This small molecule binds to this protein.
Small molecule (SMILES): COc1cccc(CNC(=O)c2ccc3c(c2)OCc2cnccc2-3)c1

Binding-site contacts:
Ligand atom C10 contacts residue LEU203 of chain 1.F at 3.8 Å (hydrophobic).
Ligand atom C6 contacts residue GLY86 of chain 1.F at 3.5 Å.
Ligand atom C4 contacts residue LYS103 of chain 1.F at 3.8 Å.
Ligand atom C8 contacts residue MES1 of chain 1.U at 3.1 Å.
Ligand atom C9 contacts residue MET154 of chain 1.F at 3.6 Å (hydrophobic).
Ligand atom O3 contacts residue LYS103 of chain 1.F at 2.8 Å (salt-bridge).
Ligand atom C1 contacts residue GLY83 of chain 1.F at 3.6 Å.
Ligand atom C2 contacts residue GLY83 of chain 1.F at 3.7 Å.
Ligand atom C8 contacts residue ALA84 of chain 1.F at 3.9 Å (hydrophobic).
Ligand atom C7 contacts residue GLY83 of chain 1.F at 3.7 Å.
Ligand atom O1 contacts residue PHE85 of chain 1.F at 3.0 Å (h-bond).
Ligand atom C10 contacts residue ALA101 of chain 1.F at 3.8 Å (hydrophobic).
Ligand atom O1 contacts residue ALA84 of chain 1.F at 3.8 Å.
Ligand atom C5 contacts residue ASP214 of chain 1.F at 3.6 Å.
Ligand atom C9 contacts residue ALA101 of chain 1.F at 3.5 Å (hydrophobic).
Ligand atom N2 contacts residue MET154 of chain 1.F at 2.9 Å (h-bond).
Ligand atom C3 contacts residue GLY83 of chain 1.F at 3.6 Å.
Ligand atom C4 contacts residue GLY83 of chain 1.F at 3.8 Å.
Ligand atom C6 contacts residue GLY83 of chain 1.F at 3.7 Å.
Ligand atom C18 contacts residue ALA213 of chain 1.F at 3.9 Å (hydrophobic).
Ligand atom O1 contacts residue LEU105 of chain 1.F at 3.5 Å.
Ligand atom C13 contacts residue MET154 of chain 1.F at 3.9 Å (hydrophobic).
Ligand atom C16 contacts residue PHE366 of chain 1.F at 3.6 Å (hydrophobic).
Ligand atom C17 contacts residue ALA213 of chain 1.F at 3.7 Å (hydrophobic).
Ligand atom C4 contacts residue VAL88 of chain 1.F at 3.9 Å (hydrophobic).
Ligand atom C6 contacts residue LEU105 of chain 1.F at 3.9 Å (hydrophobic).
Ligand atom C9 contacts residue GLU152 of chain 1.F at 3.2 Å.
Ligand atom C7 contacts residue GLU87 of chain 1.F at 3.7 Å.
Ligand atom C21 contacts residue LYS103 of chain 1.F at 3.8 Å.
Ligand atom O3 contacts residue ASP214 of chain 1.F at 3.4 Å.
Ligand atom C8 contacts residue PHE85 of chain 1.F at 3.6 Å (hydrophobic).
Ligand atom C7 contacts residue GLY86 of chain 1.F at 3.5 Å.
Ligand atom C11 contacts residue LEU203 of chain 1.F at 3.6 Å (hydrophobic).
Ligand atom C20 contacts residue VAL88 of chain 1.F at 3.6 Å (hydrophobic).
Ligand atom C13 contacts residue PHE366 of chain 1.F at 3.8 Å (hydrophobic).
Ligand atom C2 contacts residue LYS103 of chain 1.F at 3.8 Å.
Ligand atom C7 contacts residue LYS103 of chain 1.F at 3.8 Å.
Ligand atom N2 contacts residue ALA101 of chain 1.F at 3.8 Å.
Ligand atom N2 contacts residue TYR153 of chain 1.F at 3.7 Å.
Ligand atom C12 contacts residue LEU203 of chain 1.F at 3.7 Å (hydrophobic).

Sequence of chain 1.F:
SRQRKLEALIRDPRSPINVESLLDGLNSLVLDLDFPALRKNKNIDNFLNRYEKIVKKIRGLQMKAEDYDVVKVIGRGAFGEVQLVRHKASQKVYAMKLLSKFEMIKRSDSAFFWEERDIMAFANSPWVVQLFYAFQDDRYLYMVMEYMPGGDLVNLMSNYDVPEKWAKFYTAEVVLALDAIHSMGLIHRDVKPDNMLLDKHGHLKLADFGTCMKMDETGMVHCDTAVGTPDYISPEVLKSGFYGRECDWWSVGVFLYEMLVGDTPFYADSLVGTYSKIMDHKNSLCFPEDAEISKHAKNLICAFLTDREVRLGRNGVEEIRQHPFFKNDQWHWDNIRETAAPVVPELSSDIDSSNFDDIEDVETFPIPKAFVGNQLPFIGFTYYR